This small molecule binds to this protein.
Small molecule (SMILES): CC(=O)N[C@H]1[C@H](O[C@H]2[C@H](O)[C@@H](NC(C)=O)CO[C@@H]2CO)O[C@H](CO)[C@@H](O)[C@@H]1O

Sequence of chain 1.A:
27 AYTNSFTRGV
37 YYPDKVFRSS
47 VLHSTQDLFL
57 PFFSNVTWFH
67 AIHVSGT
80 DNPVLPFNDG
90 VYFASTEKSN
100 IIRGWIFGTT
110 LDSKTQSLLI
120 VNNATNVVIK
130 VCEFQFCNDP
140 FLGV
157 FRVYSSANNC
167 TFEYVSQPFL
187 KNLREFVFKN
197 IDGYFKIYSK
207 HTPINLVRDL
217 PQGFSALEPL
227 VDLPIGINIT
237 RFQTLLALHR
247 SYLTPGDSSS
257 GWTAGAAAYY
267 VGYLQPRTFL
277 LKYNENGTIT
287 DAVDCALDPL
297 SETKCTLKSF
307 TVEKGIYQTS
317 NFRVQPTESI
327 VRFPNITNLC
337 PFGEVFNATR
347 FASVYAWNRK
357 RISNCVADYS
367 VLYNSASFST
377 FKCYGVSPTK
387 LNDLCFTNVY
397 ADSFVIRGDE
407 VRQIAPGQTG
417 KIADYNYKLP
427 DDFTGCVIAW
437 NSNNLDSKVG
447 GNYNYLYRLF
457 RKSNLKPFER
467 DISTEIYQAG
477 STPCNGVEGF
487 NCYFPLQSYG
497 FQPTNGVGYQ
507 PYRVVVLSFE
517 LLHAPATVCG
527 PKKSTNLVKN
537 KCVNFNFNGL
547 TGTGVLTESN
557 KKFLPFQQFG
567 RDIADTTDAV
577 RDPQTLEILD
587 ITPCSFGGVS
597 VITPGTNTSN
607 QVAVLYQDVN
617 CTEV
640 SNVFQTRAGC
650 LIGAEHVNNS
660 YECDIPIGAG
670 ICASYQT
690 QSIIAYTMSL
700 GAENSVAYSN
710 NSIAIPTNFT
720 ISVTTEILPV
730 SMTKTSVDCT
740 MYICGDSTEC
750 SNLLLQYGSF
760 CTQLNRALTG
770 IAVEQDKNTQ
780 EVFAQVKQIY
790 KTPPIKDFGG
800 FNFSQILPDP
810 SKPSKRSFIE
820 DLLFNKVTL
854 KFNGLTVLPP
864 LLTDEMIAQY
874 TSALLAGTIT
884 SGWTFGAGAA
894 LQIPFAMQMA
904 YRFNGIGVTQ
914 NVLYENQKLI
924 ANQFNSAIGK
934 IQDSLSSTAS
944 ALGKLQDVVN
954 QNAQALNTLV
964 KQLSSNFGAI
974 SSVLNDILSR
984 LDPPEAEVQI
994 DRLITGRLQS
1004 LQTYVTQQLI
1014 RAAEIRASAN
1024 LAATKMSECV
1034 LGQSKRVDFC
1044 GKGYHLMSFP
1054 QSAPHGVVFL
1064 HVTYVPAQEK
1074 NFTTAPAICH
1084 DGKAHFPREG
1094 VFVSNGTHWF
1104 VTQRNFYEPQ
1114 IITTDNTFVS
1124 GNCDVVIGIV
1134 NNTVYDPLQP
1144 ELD

Binding-site contacts:
Ligand atom C1 contacts residue ASN717 of chain 1.A at 1.4 Å.
Ligand atom C7 contacts residue ASN717 of chain 1.A at 3.6 Å.
Ligand atom C5 contacts residue ASN717 of chain 1.A at 3.6 Å.
Ligand atom C2 contacts residue GLN1071 of chain 1.A at 4.3 Å.
Ligand atom C5 contacts residue GLN926 of chain 1.A at 3.8 Å.
Ligand atom C5 contacts residue LEU922 of chain 1.A at 3.9 Å (hydrophobic).
Ligand atom O7 contacts residue ASN717 of chain 1.A at 3.9 Å.
Ligand atom N2 contacts residue LEU922 of chain 1.A at 4.4 Å.
Ligand atom C6 contacts residue GLN926 of chain 1.A at 3.5 Å.
Ligand atom C8 contacts residue LEU922 of chain 1.A at 4.0 Å (hydrophobic).
Ligand atom O5 contacts residue GLN1071 of chain 1.A at 4.5 Å.
Ligand atom C8 contacts residue GLN926 of chain 1.A at 3.9 Å.
Ligand atom C3 contacts residue ASN717 of chain 1.A at 3.8 Å.
Ligand atom C3 contacts residue LEU922 of chain 1.A at 4.2 Å (hydrophobic).
Ligand atom C4 contacts residue LEU922 of chain 1.A at 4.3 Å (hydrophobic).
Ligand atom O7 contacts residue GLN1071 of chain 1.A at 4.0 Å.
Ligand atom C1 contacts residue LEU922 of chain 1.A at 4.3 Å (hydrophobic).
Ligand atom C6 contacts residue LEU922 of chain 1.A at 4.5 Å (hydrophobic).
Ligand atom C1 contacts residue GLN1071 of chain 1.A at 4.2 Å.
Ligand atom O7 contacts residue LEU922 of chain 1.A at 3.7 Å.
Ligand atom N2 contacts residue ASN717 of chain 1.A at 2.9 Å (h-bond).
Ligand atom C2 contacts residue ASN717 of chain 1.A at 2.4 Å.
Ligand atom C4 contacts residue ASN717 of chain 1.A at 4.2 Å.
Ligand atom O4 contacts residue LEU922 of chain 1.A at 3.7 Å.
Ligand atom O5 contacts residue GLN926 of chain 1.A at 4.3 Å.
Ligand atom O5 contacts residue ASN717 of chain 1.A at 2.3 Å (h-bond).
Ligand atom C7 contacts residue LEU922 of chain 1.A at 3.8 Å (hydrophobic).